Sequence of chain 1.D:
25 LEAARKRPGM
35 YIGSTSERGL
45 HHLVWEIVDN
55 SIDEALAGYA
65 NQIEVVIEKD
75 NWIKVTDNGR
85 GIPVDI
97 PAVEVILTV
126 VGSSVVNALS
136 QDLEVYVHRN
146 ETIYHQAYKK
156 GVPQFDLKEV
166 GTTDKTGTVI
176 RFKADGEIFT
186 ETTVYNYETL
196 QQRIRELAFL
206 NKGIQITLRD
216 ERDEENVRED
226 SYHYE

Binding-site contacts:
Ligand atom C8 contacts residue ARG84 of chain 1.D at 3.3 Å.
Ligand atom C1 contacts residue SER128 of chain 1.D at 3.3 Å.
Ligand atom O5 contacts residue ASN54 of chain 1.D at 3.2 Å.
Ligand atom O10 contacts residue ARG144 of chain 1.D at 3.6 Å.
Ligand atom C25 contacts residue ILE102 of chain 1.D at 3.4 Å (hydrophobic).
Ligand atom O8 contacts residue GLU58 of chain 1.D at 3.1 Å (salt-bridge).
Ligand atom O6 contacts residue ASN54 of chain 1.D at 2.7 Å (h-bond).
Ligand atom N1 contacts residue ASN54 of chain 1.D at 3.8 Å.
Ligand atom O10 contacts residue PRO87 of chain 1.D at 3.8 Å.
Ligand atom O9 contacts residue ARG84 of chain 1.D at 3.8 Å.
Ligand atom C21 contacts residue PRO87 of chain 1.D at 3.7 Å (hydrophobic).
Ligand atom C2 contacts residue GLY85 of chain 1.D at 3.2 Å.
Ligand atom O4 contacts residue GLU58 of chain 1.D at 3.7 Å.
Ligand atom C5 contacts residue ARG84 of chain 1.D at 3.5 Å.
Ligand atom C19 contacts residue ARG144 of chain 1.D at 3.4 Å.
Ligand atom C12 contacts residue ASP81 of chain 1.D at 3.6 Å.
Ligand atom C30 contacts residue GLU58 of chain 1.D at 3.6 Å.
Ligand atom O1 contacts residue ILE86 of chain 1.D at 3.4 Å.
Ligand atom O3 contacts residue ASP89 of chain 1.D at 2.7 Å (salt-bridge).
Ligand atom C2 contacts residue GLU58 of chain 1.D at 3.7 Å.
Ligand atom C3 contacts residue GLU58 of chain 1.D at 3.2 Å.
Ligand atom C29 contacts residue ASN54 of chain 1.D at 3.6 Å.
Ligand atom N1 contacts residue ASP81 of chain 1.D at 2.8 Å (salt-bridge).
Ligand atom C7 contacts residue ARG84 of chain 1.D at 3.3 Å.
Ligand atom C6 contacts residue ARG84 of chain 1.D at 3.6 Å.
Ligand atom C17 contacts residue ASP89 of chain 1.D at 3.5 Å.
Ligand atom C18 contacts residue ASP89 of chain 1.D at 3.4 Å.
Ligand atom C4 contacts residue GLU58 of chain 1.D at 3.5 Å.
Ligand atom N1 contacts residue SER55 of chain 1.D at 3.6 Å (h-bond).
Ligand atom O3 contacts residue PRO87 of chain 1.D at 3.3 Å.
Ligand atom O10 contacts residue ARG84 of chain 1.D at 3.7 Å.
Ligand atom C9 contacts residue ARG84 of chain 1.D at 3.3 Å.
Ligand atom C2 contacts residue PRO87 of chain 1.D at 3.6 Å (hydrophobic).
Ligand atom C1 contacts residue ILE102 of chain 1.D at 3.7 Å (hydrophobic).
Ligand atom C1 contacts residue ASN54 of chain 1.D at 3.6 Å.
Ligand atom O4 contacts residue ASP81 of chain 1.D at 3.6 Å.
Ligand atom C17 contacts residue PRO87 of chain 1.D at 3.6 Å (hydrophobic).
Ligand atom C23 contacts residue ILE102 of chain 1.D at 3.8 Å (hydrophobic).
Ligand atom C10 contacts residue ARG84 of chain 1.D at 3.5 Å.
Ligand atom O11 contacts residue ARG144 of chain 1.D at 2.8 Å (salt-bridge).

A protein and the small-molecule ligand that binds it are described below.
Small molecule (SMILES): CO[C@@H]1[C@@H](OC(N)=O)[C@@H](O)[C@H](Oc2ccc3c(O)c(NC(=O)c4ccc(O)c(CC=C(C)C)c4)c(=O)oc3c2C)OC1(C)C